A small-molecule ligand and the protein it binds are described below.
Small molecule (SMILES): CC(=O)N[C@@H]1[C@@H](O)[C@H](O)[C@@H](CO)O[C@H]1O

Binding-site contacts:
Ligand atom C5 contacts residue ASN94 of chain 1.F at 3.6 Å.
Ligand atom C3 contacts residue GLN390 of chain 1.F at 4.2 Å.
Ligand atom O5 contacts residue THR388 of chain 1.F at 4.4 Å.
Ligand atom C1 contacts residue GLN390 of chain 1.F at 4.2 Å.
Ligand atom C4 contacts residue ASN94 of chain 1.F at 4.3 Å.
Ligand atom C1 contacts residue ASN94 of chain 1.F at 1.4 Å.
Ligand atom C3 contacts residue ASN94 of chain 1.F at 3.9 Å.
Ligand atom C7 contacts residue ASN94 of chain 1.F at 4.3 Å.
Ligand atom N2 contacts residue ASN94 of chain 1.F at 3.0 Å (h-bond).
Ligand atom O5 contacts residue ASN94 of chain 1.F at 2.4 Å (h-bond).
Ligand atom C5 contacts residue GLN390 of chain 1.F at 4.5 Å.
Ligand atom O6 contacts residue THR388 of chain 1.F at 4.2 Å.
Ligand atom C2 contacts residue ASN94 of chain 1.F at 2.6 Å.

Sequence of chain 1.F:
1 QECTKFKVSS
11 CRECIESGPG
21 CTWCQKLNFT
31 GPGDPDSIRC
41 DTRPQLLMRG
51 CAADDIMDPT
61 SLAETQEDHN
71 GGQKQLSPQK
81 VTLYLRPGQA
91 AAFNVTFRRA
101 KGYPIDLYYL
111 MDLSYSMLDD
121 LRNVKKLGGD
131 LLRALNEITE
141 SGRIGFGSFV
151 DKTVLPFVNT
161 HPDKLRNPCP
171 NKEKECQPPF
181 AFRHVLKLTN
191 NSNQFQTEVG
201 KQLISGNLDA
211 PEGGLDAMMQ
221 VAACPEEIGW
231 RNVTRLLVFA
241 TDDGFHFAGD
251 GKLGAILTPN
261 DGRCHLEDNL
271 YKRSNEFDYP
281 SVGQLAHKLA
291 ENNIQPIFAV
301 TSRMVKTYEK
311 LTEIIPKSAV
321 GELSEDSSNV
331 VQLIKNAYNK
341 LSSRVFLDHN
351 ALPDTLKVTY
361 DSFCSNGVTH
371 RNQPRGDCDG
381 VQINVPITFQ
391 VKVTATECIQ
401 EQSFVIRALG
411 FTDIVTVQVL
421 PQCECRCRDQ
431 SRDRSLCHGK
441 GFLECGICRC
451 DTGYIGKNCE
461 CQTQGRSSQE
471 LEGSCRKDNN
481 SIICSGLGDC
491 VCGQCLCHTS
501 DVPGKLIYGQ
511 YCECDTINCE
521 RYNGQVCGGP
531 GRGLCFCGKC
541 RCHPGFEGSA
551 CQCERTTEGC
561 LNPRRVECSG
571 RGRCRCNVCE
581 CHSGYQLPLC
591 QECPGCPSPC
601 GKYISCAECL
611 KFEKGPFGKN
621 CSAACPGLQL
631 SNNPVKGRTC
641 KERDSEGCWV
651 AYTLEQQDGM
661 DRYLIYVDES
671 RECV